Binding-site contacts:
Ligand atom C4 contacts residue HIS61 of chain 1.A at 3.9 Å.
Ligand atom C4 contacts residue TYR131 of chain 1.A at 3.8 Å (hydrophobic).
Ligand atom C14 contacts residue HIS61 of chain 1.A at 3.5 Å.
Ligand atom C12 contacts residue TYR44 of chain 1.A at 4.0 Å (hydrophobic).
Ligand atom O1 contacts residue GLU120 of chain 1.A at 3.6 Å (salt-bridge).
Ligand atom N2 contacts residue TYR131 of chain 1.A at 3.4 Å (h-bond).
Ligand atom C25 contacts residue TYR44 of chain 1.A at 4.0 Å (hydrophobic).
Ligand atom C2 contacts residue MN1 of chain 1.C at 3.6 Å.
Ligand atom C3 contacts residue GLU120 of chain 1.A at 3.9 Å.
Ligand atom C17 contacts residue ILE58 of chain 1.A at 3.7 Å (hydrophobic).
Ligand atom O3 contacts residue MN1 of chain 1.C at 2.1 Å.
Ligand atom CL1 contacts residue ILE58 of chain 1.A at 3.3 Å.
Ligand atom C19 contacts residue ALA57 of chain 1.A at 3.8 Å (hydrophobic).
Ligand atom C21 contacts residue ALA40 of chain 1.A at 3.8 Å (hydrophobic).
Ligand atom O1 contacts residue MN1 of chain 1.B at 2.4 Å.
Ligand atom C16 contacts residue ILE58 of chain 1.A at 3.6 Å (hydrophobic).
Ligand atom C20 contacts residue TYR44 of chain 1.A at 3.8 Å (hydrophobic).
Ligand atom O2 contacts residue HIS61 of chain 1.A at 3.1 Å (h-bond).
Ligand atom C3 contacts residue MN1 of chain 1.C at 3.2 Å.
Ligand atom C4 contacts residue GLU120 of chain 1.A at 3.6 Å.
Ligand atom C20 contacts residue GLU46 of chain 1.A at 3.8 Å.
Ligand atom O2 contacts residue ILE121 of chain 1.A at 3.1 Å (h-bond).
Ligand atom O1 contacts residue HIS61 of chain 1.A at 3.3 Å.
Ligand atom C4 contacts residue MN1 of chain 1.B at 2.9 Å.
Ligand atom C3 contacts residue MN1 of chain 1.B at 3.0 Å.
Ligand atom C13 contacts residue TYR44 of chain 1.A at 3.5 Å (hydrophobic).
Ligand atom O1 contacts residue MN1 of chain 1.C at 2.0 Å.
Ligand atom C5 contacts residue MN1 of chain 1.C at 3.1 Å.
Ligand atom O1 contacts residue ASP109 of chain 1.A at 2.9 Å (salt-bridge).
Ligand atom C21 contacts residue MET41 of chain 1.A at 3.7 Å (hydrophobic).
Ligand atom O2 contacts residue TYR131 of chain 1.A at 3.4 Å (h-bond).
Ligand atom C15 contacts residue HIS61 of chain 1.A at 3.3 Å.
Ligand atom S1 contacts residue ILE58 of chain 1.A at 3.5 Å.
Ligand atom C22 contacts residue TYR44 of chain 1.A at 3.9 Å (hydrophobic).
Ligand atom O3 contacts residue GLU81 of chain 1.A at 3.1 Å (salt-bridge).
Ligand atom O2 contacts residue MN1 of chain 1.B at 2.1 Å.
Ligand atom C14 contacts residue ALA57 of chain 1.A at 4.0 Å (hydrophobic).
Ligand atom O2 contacts residue GLU120 of chain 1.A at 2.9 Å (salt-bridge).
Ligand atom C18 contacts residue ALA57 of chain 1.A at 4.0 Å (hydrophobic).
Ligand atom O1 contacts residue GLU81 of chain 1.A at 3.5 Å (salt-bridge).

Sequence of chain 1.A:
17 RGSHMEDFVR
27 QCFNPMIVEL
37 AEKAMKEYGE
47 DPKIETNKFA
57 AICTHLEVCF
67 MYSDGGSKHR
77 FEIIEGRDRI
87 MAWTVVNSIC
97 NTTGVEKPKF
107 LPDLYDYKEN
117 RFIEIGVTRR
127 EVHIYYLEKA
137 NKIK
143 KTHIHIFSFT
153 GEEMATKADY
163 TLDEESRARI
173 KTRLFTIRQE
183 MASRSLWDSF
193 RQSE

A small-molecule ligand and the protein it binds are described below.
Small molecule (SMILES): O=C(NCCOc1ccccc1)c1nc([C@@H]2CCCN2C(=O)CSc2ccccc2Cl)[nH]c(=O)c1O